This protein binds this small molecule.
Small molecule (SMILES): c1cncc(-c2c[nH]c3ncc(-c4cn[nH]c4)nc23)c1

Binding-site contacts:
Ligand atom N19 contacts residue LYS123 of chain 1.A at 3.1 Å (salt-bridge).
Ligand atom C11 contacts residue MET117 of chain 1.A at 3.8 Å (hydrophobic).
Ligand atom C6 contacts residue LYS63 of chain 1.A at 3.8 Å.
Ligand atom C18 contacts residue MET117 of chain 1.A at 3.7 Å (hydrophobic).
Ligand atom C22 contacts residue ASP120 of chain 1.A at 3.7 Å.
Ligand atom N9 contacts residue GLN114 of chain 1.A at 4.0 Å.
Ligand atom C11 contacts residue LEU165 of chain 1.A at 3.7 Å (hydrophobic).
Ligand atom C11 contacts residue ALA61 of chain 1.A at 3.7 Å (hydrophobic).
Ligand atom C2 contacts residue LYS63 of chain 1.A at 3.9 Å.
Ligand atom N21 contacts residue ASP120 of chain 1.A at 3.2 Å (salt-bridge).
Ligand atom N16 contacts residue MET117 of chain 1.A at 2.7 Å (h-bond).
Ligand atom N9 contacts residue ALA61 of chain 1.A at 3.4 Å.
Ligand atom N16 contacts residue ALA61 of chain 1.A at 4.0 Å.
Ligand atom C15 contacts residue MET117 of chain 1.A at 3.0 Å (hydrophobic).
Ligand atom C1 contacts residue LYS63 of chain 1.A at 3.1 Å.
Ligand atom C7 contacts residue LEU165 of chain 1.A at 3.5 Å (hydrophobic).
Ligand atom C1 contacts residue GLN114 of chain 1.A at 3.8 Å.
Ligand atom C8 contacts residue LEU165 of chain 1.A at 3.8 Å (hydrophobic).
Ligand atom C12 contacts residue LEU165 of chain 1.A at 3.5 Å (hydrophobic).
Ligand atom C18 contacts residue GLU118 of chain 1.A at 3.9 Å.
Ligand atom C18 contacts residue THR119 of chain 1.A at 3.6 Å.
Ligand atom N19 contacts residue THR119 of chain 1.A at 3.5 Å.
Ligand atom C11 contacts residue ASP115 of chain 1.A at 3.3 Å.
Ligand atom N9 contacts residue ASP115 of chain 1.A at 2.6 Å (salt-bridge).
Ligand atom C3 contacts residue GLN114 of chain 1.A at 3.8 Å.
Ligand atom N9 contacts residue LEU165 of chain 1.A at 3.9 Å.
Ligand atom C8 contacts residue GLN114 of chain 1.A at 3.3 Å.
Ligand atom C8 contacts residue ASP115 of chain 1.A at 3.8 Å.
Ligand atom C7 contacts residue GLN114 of chain 1.A at 3.9 Å.
Ligand atom C2 contacts residue GLN114 of chain 1.A at 3.0 Å.
Ligand atom N21 contacts residue LYS123 of chain 1.A at 2.7 Å (salt-bridge).
Ligand atom C15 contacts residue LEU116 of chain 1.A at 3.9 Å (hydrophobic).
Ligand atom N16 contacts residue ASP115 of chain 1.A at 3.5 Å (salt-bridge).
Ligand atom N16 contacts residue LEU116 of chain 1.A at 3.6 Å.
Ligand atom C6 contacts residue TYR45 of chain 1.A at 3.7 Å (hydrophobic).
Ligand atom N13 contacts residue LEU165 of chain 1.A at 3.7 Å.
Ligand atom C8 contacts residue ALA61 of chain 1.A at 3.9 Å (hydrophobic).
Ligand atom N5 contacts residue TYR45 of chain 1.A at 3.5 Å.
Ligand atom C22 contacts residue LYS123 of chain 1.A at 3.8 Å.
Ligand atom N19 contacts residue ASP120 of chain 1.A at 4.0 Å.

Sequence of chain 1.A:
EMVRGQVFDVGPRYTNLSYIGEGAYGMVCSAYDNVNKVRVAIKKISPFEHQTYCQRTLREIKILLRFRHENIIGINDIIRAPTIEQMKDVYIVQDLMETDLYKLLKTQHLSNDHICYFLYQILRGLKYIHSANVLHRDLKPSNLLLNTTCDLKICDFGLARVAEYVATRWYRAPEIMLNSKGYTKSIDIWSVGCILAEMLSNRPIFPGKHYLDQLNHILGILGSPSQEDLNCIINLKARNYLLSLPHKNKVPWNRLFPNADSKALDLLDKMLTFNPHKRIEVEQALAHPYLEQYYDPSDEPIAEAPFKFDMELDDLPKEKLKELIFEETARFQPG